A protein and the small-molecule ligand that binds it are described below.
Small molecule (SMILES): CC(=O)N[C@@H]1[C@@H](O)[C@H](O)[C@@H](CO)O[C@H]1O

Binding-site contacts:
Ligand atom O7 contacts residue GLU167 of chain 1.C at 3.6 Å.
Ligand atom C3 contacts residue ASN119 of chain 1.C at 4.0 Å.
Ligand atom O7 contacts residue ASN119 of chain 1.C at 4.1 Å.
Ligand atom O7 contacts residue HIS168 of chain 1.C at 4.4 Å.
Ligand atom C8 contacts residue GLU167 of chain 1.C at 3.9 Å.
Ligand atom O5 contacts residue GLU167 of chain 1.C at 4.4 Å.
Ligand atom N2 contacts residue ASN119 of chain 1.C at 2.9 Å (h-bond).
Ligand atom C8 contacts residue VAL117 of chain 1.C at 4.1 Å (hydrophobic).
Ligand atom C1 contacts residue GLU167 of chain 1.C at 4.4 Å.
Ligand atom C5 contacts residue ASN119 of chain 1.C at 3.8 Å.
Ligand atom C7 contacts residue TRP169 of chain 1.C at 4.2 Å (hydrophobic).
Ligand atom C2 contacts residue GLU167 of chain 1.C at 4.2 Å.
Ligand atom C8 contacts residue TRP169 of chain 1.C at 3.5 Å (hydrophobic).
Ligand atom C7 contacts residue ASN119 of chain 1.C at 3.7 Å.
Ligand atom C2 contacts residue ASN119 of chain 1.C at 2.5 Å.
Ligand atom C7 contacts residue GLU167 of chain 1.C at 4.3 Å.
Ligand atom O5 contacts residue ASN119 of chain 1.C at 2.4 Å (h-bond).
Ligand atom C1 contacts residue ASN119 of chain 1.C at 1.5 Å.
Ligand atom C8 contacts residue HIS168 of chain 1.C at 4.0 Å.

Sequence of chain 1.C:
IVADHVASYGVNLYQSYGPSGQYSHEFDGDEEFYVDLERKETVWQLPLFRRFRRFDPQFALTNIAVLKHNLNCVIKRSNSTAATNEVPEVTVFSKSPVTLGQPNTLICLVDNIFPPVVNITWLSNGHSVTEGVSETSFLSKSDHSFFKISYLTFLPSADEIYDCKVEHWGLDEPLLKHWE